Sequence of chain 52.C:
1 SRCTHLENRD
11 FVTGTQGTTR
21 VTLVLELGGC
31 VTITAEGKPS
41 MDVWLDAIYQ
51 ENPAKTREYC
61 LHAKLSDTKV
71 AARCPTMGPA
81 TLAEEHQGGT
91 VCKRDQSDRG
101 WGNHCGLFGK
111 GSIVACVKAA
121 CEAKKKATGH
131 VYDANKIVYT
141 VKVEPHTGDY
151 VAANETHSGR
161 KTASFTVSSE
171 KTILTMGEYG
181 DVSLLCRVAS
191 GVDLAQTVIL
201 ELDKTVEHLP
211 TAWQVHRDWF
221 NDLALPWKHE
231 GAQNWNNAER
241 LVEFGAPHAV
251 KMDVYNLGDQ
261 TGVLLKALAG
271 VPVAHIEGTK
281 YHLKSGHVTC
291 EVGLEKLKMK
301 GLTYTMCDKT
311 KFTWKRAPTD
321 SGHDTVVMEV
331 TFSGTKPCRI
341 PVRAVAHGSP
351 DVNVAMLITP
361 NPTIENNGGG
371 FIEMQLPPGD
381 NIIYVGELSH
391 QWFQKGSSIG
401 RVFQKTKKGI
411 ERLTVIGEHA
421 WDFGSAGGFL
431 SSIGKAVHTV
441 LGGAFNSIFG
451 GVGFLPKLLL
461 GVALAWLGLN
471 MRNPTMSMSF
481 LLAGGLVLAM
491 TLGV

Sequence of chain 6.C:
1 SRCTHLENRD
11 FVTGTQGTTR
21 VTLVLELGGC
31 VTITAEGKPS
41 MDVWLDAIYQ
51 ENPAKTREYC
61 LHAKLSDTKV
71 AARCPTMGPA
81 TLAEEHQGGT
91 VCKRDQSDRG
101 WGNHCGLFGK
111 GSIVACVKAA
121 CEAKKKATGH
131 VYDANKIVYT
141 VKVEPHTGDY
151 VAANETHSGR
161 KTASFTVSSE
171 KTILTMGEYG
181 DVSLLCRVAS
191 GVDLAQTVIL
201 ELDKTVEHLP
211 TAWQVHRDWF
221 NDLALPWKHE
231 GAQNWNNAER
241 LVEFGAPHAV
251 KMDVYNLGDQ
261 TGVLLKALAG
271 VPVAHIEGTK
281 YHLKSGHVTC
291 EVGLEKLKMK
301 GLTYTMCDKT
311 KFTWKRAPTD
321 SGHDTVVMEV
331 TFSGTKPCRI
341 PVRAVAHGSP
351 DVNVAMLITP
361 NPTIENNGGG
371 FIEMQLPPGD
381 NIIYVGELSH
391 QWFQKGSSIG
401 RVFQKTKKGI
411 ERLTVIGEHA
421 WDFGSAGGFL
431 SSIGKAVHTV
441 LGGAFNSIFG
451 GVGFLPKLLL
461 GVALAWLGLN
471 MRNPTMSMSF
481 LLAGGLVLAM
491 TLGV

The small molecule below binds the protein below.
Small molecule (SMILES): CC(=O)N[C@H]1[C@H](O[C@H]2[C@H](O)[C@@H](NC(C)=O)CO[C@@H]2CO[C@@H]2O[C@@H](C)[C@@H](O)[C@@H](O)[C@@H]2O)O[C@H](CO)[C@@H](O)[C@@H]1O

Binding-site contacts:
Ligand atom C1 contacts residue HIS104 of chain 6.C at 3.6 Å.
Ligand atom C6 contacts residue HIS104 of chain 6.C at 3.3 Å.
Ligand atom C5 contacts residue HIS104 of chain 6.C at 3.1 Å.
Ligand atom C8 contacts residue GLU155 of chain 52.C at 3.6 Å.
Ligand atom C4 contacts residue ASN154 of chain 52.C at 4.3 Å.
Ligand atom O7 contacts residue ASN154 of chain 52.C at 3.2 Å (h-bond).
Ligand atom O5 contacts residue HIS104 of chain 6.C at 4.0 Å.
Ligand atom O5 contacts residue HIS104 of chain 6.C at 2.9 Å.
Ligand atom N2 contacts residue ASN154 of chain 52.C at 2.8 Å (h-bond).
Ligand atom C3 contacts residue ASN154 of chain 52.C at 3.8 Å.
Ligand atom C6 contacts residue ASN154 of chain 52.C at 3.8 Å.
Ligand atom C2 contacts residue ASN154 of chain 52.C at 2.4 Å.
Ligand atom O7 contacts residue GLU155 of chain 52.C at 3.8 Å.
Ligand atom C8 contacts residue ASN154 of chain 52.C at 3.6 Å.
Ligand atom O5 contacts residue ASN154 of chain 52.C at 2.4 Å (h-bond).
Ligand atom O6 contacts residue HIS104 of chain 6.C at 4.4 Å.
Ligand atom C5 contacts residue ASN154 of chain 52.C at 3.7 Å.
Ligand atom C1 contacts residue ASN154 of chain 52.C at 1.4 Å.
Ligand atom C7 contacts residue ASN154 of chain 52.C at 3.4 Å.
Ligand atom C1 contacts residue HIS104 of chain 6.C at 4.3 Å.
Ligand atom C8 contacts residue HIS104 of chain 6.C at 3.9 Å.
Ligand atom C5 contacts residue ASN154 of chain 52.C at 4.3 Å.
Ligand atom C7 contacts residue GLU155 of chain 52.C at 4.2 Å.